Binding-site contacts:
Ligand atom C2 contacts residue LEU141 of chain 1.A at 4.5 Å (hydrophobic).
Ligand atom O1 contacts residue PHE16 of chain 1.A at 4.5 Å.
Ligand atom C3 contacts residue ASN126 of chain 1.A at 4.2 Å.
Ligand atom C4 contacts residue PHE76 of chain 1.A at 4.2 Å (hydrophobic).
Ligand atom C4 contacts residue GLU18 of chain 1.A at 4.2 Å.
Ligand atom O1 contacts residue ASN175 of chain 1.A at 4.2 Å.
Ligand atom O6 contacts residue PHE16 of chain 1.A at 3.6 Å.
Ligand atom C3 contacts residue ASN58 of chain 1.A at 3.9 Å.
Ligand atom C2 contacts residue ASN175 of chain 1.A at 4.3 Å.
Ligand atom C5 contacts residue ASN58 of chain 1.A at 4.3 Å.
Ligand atom C5 contacts residue ASP232 of chain 1.A at 3.1 Å.
Ligand atom O1 contacts residue ASP232 of chain 1.A at 2.7 Å (salt-bridge).
Ligand atom O6 contacts residue ASN58 of chain 1.A at 4.5 Å.
Ligand atom O6 contacts residue ASP232 of chain 1.A at 2.8 Å (salt-bridge).
Ligand atom C4 contacts residue PHE16 of chain 1.A at 3.5 Å (hydrophobic).
Ligand atom C4 contacts residue ASN58 of chain 1.A at 3.6 Å.
Ligand atom O6 contacts residue CA1 of chain 1.B at 3.9 Å.
Ligand atom O6 contacts residue GLU18 of chain 1.A at 2.5 Å (salt-bridge).
Ligand atom C5 contacts residue THR273 of chain 1.A at 4.1 Å.
Ligand atom C4 contacts residue ILE33 of chain 1.A at 3.4 Å (hydrophobic).
Ligand atom O6 contacts residue THR273 of chain 1.A at 3.3 Å.
Ligand atom C5 contacts residue GLU18 of chain 1.A at 3.4 Å.
Ligand atom O1 contacts residue THR273 of chain 1.A at 4.5 Å.
Ligand atom C5 contacts residue CA1 of chain 1.B at 4.2 Å.
Ligand atom O1 contacts residue GLU18 of chain 1.A at 4.3 Å.
Ligand atom C7 contacts residue PRO87 of chain 1.A at 4.2 Å (hydrophobic).
Ligand atom C3 contacts residue PHE76 of chain 1.A at 3.5 Å (hydrophobic).
Ligand atom C5 contacts residue PHE16 of chain 1.A at 3.6 Å (hydrophobic).
Ligand atom C3 contacts residue ILE33 of chain 1.A at 4.5 Å (hydrophobic).
Ligand atom C5 contacts residue ILE33 of chain 1.A at 4.4 Å (hydrophobic).
Ligand atom C2 contacts residue ASP232 of chain 1.A at 4.0 Å.

Sequence of chain 1.A:
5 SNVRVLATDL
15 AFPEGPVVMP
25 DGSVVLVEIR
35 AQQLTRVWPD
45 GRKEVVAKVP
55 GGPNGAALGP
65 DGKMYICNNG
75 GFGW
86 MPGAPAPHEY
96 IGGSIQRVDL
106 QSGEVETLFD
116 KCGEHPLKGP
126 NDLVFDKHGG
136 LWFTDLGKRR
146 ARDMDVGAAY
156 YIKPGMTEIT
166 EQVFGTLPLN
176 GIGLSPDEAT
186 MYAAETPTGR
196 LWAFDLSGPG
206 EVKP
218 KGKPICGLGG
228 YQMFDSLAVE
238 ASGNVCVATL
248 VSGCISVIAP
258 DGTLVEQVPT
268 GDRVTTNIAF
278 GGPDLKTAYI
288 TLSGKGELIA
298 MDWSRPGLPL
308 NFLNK

The small molecule below binds the protein below.
Small molecule (SMILES): C[C@H]1CCC(=O)O1